The small molecule below binds the protein below.
Small molecule (SMILES): CC[C@H](C)[C@H](NC(=O)[C@H](Cc1ccc(O)cc1)NC(=O)[C@@H](NC(=O)[C@@H]1CCCN1)C(C)C)C(=O)N1CCC[C@H]1C(=O)N1CCC[C@H]1C(=O)N1CCC[C@H]1C(N)=O

Sequence of chain 1.A:
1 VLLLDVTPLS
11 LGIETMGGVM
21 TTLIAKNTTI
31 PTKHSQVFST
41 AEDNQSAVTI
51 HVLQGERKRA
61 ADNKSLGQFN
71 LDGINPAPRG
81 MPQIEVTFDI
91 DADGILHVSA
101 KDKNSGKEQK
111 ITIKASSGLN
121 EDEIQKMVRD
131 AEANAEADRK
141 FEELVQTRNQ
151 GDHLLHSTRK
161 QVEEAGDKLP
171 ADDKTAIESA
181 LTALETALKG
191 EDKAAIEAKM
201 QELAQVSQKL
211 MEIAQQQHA

Binding-site contacts:
Ligand atom O contacts residue THR49 of chain 2.A at 3.2 Å (h-bond).
Ligand atom CG1 contacts residue THR15 of chain 2.A at 3.3 Å.
Ligand atom CB contacts residue ALA41 of chain 2.A at 3.8 Å (hydrophobic).
Ligand atom CB contacts residue GLN150 of chain 1.A at 3.5 Å.
Ligand atom O contacts residue MET16 of chain 2.A at 2.9 Å (h-bond).
Ligand atom O contacts residue GLN45 of chain 2.A at 3.7 Å.
Ligand atom C contacts residue THR49 of chain 2.A at 3.9 Å.
Ligand atom CB contacts residue ASN70 of chain 2.A at 3.6 Å.
Ligand atom N contacts residue SER39 of chain 2.A at 3.0 Å (h-bond).
Ligand atom CB contacts residue PHE38 of chain 2.A at 3.8 Å (hydrophobic).
Ligand atom N contacts residue GLN45 of chain 2.A at 3.2 Å (h-bond).
Ligand atom N contacts residue GLN150 of chain 1.A at 3.7 Å.
Ligand atom CB contacts residue GLN45 of chain 2.A at 3.8 Å.
Ligand atom CZ contacts residue GLY80 of chain 2.A at 3.9 Å.
Ligand atom CA contacts residue ALA47 of chain 2.A at 3.4 Å (hydrophobic).
Ligand atom O contacts residue SER39 of chain 2.A at 3.1 Å (h-bond).
Ligand atom CD2 contacts residue THR40 of chain 2.A at 3.7 Å.
Ligand atom CB contacts residue ALA47 of chain 2.A at 3.7 Å (hydrophobic).
Ligand atom CG2 contacts residue VAL48 of chain 2.A at 3.8 Å (hydrophobic).
Ligand atom O contacts residue ALA41 of chain 2.A at 3.4 Å (h-bond).
Ligand atom CA contacts residue SER39 of chain 2.A at 3.3 Å.
Ligand atom O contacts residue VAL48 of chain 2.A at 3.7 Å.
Ligand atom CA contacts residue THR49 of chain 2.A at 3.8 Å.
Ligand atom CD contacts residue ALA47 of chain 2.A at 3.5 Å (hydrophobic).
Ligand atom C contacts residue GLN45 of chain 2.A at 3.3 Å.
Ligand atom O contacts residue THR15 of chain 2.A at 3.4 Å.
Ligand atom CD2 contacts residue ALA41 of chain 2.A at 3.7 Å (hydrophobic).
Ligand atom CG contacts residue ASN70 of chain 2.A at 3.5 Å.
Ligand atom CE1 contacts residue THR40 of chain 2.A at 3.8 Å.
Ligand atom CA contacts residue GLN45 of chain 2.A at 3.5 Å.
Ligand atom CG contacts residue ALA47 of chain 2.A at 3.7 Å (hydrophobic).
Ligand atom CD1 contacts residue THR40 of chain 2.A at 3.5 Å.
Ligand atom CE1 contacts residue GLY80 of chain 2.A at 3.5 Å.
Ligand atom CG2 contacts residue THR49 of chain 2.A at 3.1 Å.
Ligand atom C contacts residue SER39 of chain 2.A at 3.6 Å.
Ligand atom O contacts residue PHE38 of chain 2.A at 3.5 Å.
Ligand atom O contacts residue GLN45 of chain 2.A at 3.0 Å (h-bond).
Ligand atom CG contacts residue THR40 of chain 2.A at 3.4 Å.
Ligand atom CD1 contacts residue PHE38 of chain 2.A at 3.2 Å (hydrophobic).
Ligand atom OH contacts residue GLY80 of chain 2.A at 3.8 Å.

Sequence of chain 2.A:
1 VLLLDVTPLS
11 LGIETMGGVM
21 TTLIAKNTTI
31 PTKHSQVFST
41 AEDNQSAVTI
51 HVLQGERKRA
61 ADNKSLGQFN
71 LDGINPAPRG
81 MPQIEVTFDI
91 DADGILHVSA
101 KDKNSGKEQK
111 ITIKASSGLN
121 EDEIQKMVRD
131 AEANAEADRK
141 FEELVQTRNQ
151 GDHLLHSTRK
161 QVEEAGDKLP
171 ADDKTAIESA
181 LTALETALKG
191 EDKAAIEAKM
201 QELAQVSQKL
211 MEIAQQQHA